Binding-site contacts:
Ligand atom C7 contacts residue ASN149 of chain 1.C at 3.3 Å.
Ligand atom C7 contacts residue LYS196 of chain 1.C at 4.2 Å.
Ligand atom C3 contacts residue ASN149 of chain 1.C at 3.8 Å.
Ligand atom O7 contacts residue ILE194 of chain 1.C at 3.8 Å.
Ligand atom N2 contacts residue ILE194 of chain 1.C at 4.4 Å.
Ligand atom O5 contacts residue ILE194 of chain 1.C at 4.0 Å.
Ligand atom C3 contacts residue LYS192 of chain 1.C at 4.2 Å.
Ligand atom C7 contacts residue PHE212 of chain 1.C at 3.8 Å (hydrophobic).
Ligand atom C8 contacts residue TYR191 of chain 1.C at 4.2 Å (hydrophobic).
Ligand atom O7 contacts residue PHE212 of chain 1.C at 3.2 Å (h-bond).
Ligand atom C8 contacts residue ASP190 of chain 1.C at 3.7 Å.
Ligand atom C1 contacts residue ILE194 of chain 1.C at 3.9 Å (hydrophobic).
Ligand atom C6 contacts residue ASN149 of chain 1.C at 4.4 Å.
Ligand atom O3 contacts residue LYS192 of chain 1.C at 3.4 Å.
Ligand atom O5 contacts residue ASN149 of chain 1.C at 2.3 Å (h-bond).
Ligand atom C8 contacts residue ASN149 of chain 1.C at 4.5 Å.
Ligand atom C2 contacts residue ASN149 of chain 1.C at 2.5 Å.
Ligand atom O7 contacts residue ASN149 of chain 1.C at 3.2 Å (h-bond).
Ligand atom C8 contacts residue PHE212 of chain 1.C at 4.1 Å (hydrophobic).
Ligand atom C7 contacts residue ILE194 of chain 1.C at 4.4 Å (hydrophobic).
Ligand atom C1 contacts residue ASN149 of chain 1.C at 1.4 Å.
Ligand atom C8 contacts residue LYS196 of chain 1.C at 4.2 Å.
Ligand atom C8 contacts residue SER211 of chain 1.C at 4.2 Å.
Ligand atom C1 contacts residue SER211 of chain 1.C at 4.2 Å.
Ligand atom C8 contacts residue LYS192 of chain 1.C at 4.2 Å.
Ligand atom C5 contacts residue ASN149 of chain 1.C at 3.6 Å.
Ligand atom N2 contacts residue LYS192 of chain 1.C at 4.4 Å.
Ligand atom C8 contacts residue LYS213 of chain 1.C at 3.8 Å.
Ligand atom C4 contacts residue ASN149 of chain 1.C at 4.2 Å.
Ligand atom O7 contacts residue LYS196 of chain 1.C at 3.5 Å (salt-bridge).
Ligand atom C6 contacts residue LYS192 of chain 1.C at 4.3 Å.
Ligand atom C7 contacts residue SER211 of chain 1.C at 4.0 Å.
Ligand atom C5 contacts residue SER211 of chain 1.C at 4.3 Å.
Ligand atom C3 contacts residue SER211 of chain 1.C at 4.5 Å.
Ligand atom O4 contacts residue ILE194 of chain 1.C at 3.3 Å.
Ligand atom O7 contacts residue SER211 of chain 1.C at 2.8 Å.
Ligand atom O6 contacts residue LYS192 of chain 1.C at 3.4 Å.
Ligand atom C2 contacts residue ILE194 of chain 1.C at 3.8 Å (hydrophobic).
Ligand atom N2 contacts residue ASN149 of chain 1.C at 3.0 Å (h-bond).
Ligand atom C7 contacts residue LYS192 of chain 1.C at 4.5 Å.

The protein below binds the small molecule below.
Small molecule (SMILES): CC(=O)N[C@H]1[C@H](O[C@H]2[C@H](O)[C@@H](NC(C)=O)CO[C@@H]2CO)O[C@H](CO)[C@@H](O[C@@H]2O[C@H](CO)[C@@H](O)[C@H](O)[C@@H]2O)[C@@H]1O

Sequence of chain 1.C:
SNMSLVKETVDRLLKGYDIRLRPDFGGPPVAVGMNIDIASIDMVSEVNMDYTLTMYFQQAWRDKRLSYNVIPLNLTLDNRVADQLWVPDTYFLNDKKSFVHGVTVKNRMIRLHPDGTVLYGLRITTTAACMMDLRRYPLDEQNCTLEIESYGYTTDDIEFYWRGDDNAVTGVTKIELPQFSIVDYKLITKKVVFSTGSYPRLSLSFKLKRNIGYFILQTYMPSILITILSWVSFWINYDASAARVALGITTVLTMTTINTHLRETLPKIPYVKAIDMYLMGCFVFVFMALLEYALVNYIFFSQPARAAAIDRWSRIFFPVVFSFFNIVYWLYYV